Sequence of chain 48.G:
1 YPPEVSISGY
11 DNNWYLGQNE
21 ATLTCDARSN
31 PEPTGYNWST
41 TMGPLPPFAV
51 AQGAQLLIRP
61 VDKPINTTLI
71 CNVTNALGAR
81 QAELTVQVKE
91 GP

The small molecule below binds the protein below.
Small molecule (SMILES): CC(=O)N[C@@H]1[C@@H](O)[C@H](O)[C@@H](CO)O[C@H]1O

Binding-site contacts:
Ligand atom C7 contacts residue GLN81 of chain 48.G at 3.8 Å.
Ligand atom O7 contacts residue ASN72 of chain 48.G at 3.3 Å (h-bond).
Ligand atom C1 contacts residue ALA79 of chain 48.G at 4.3 Å (hydrophobic).
Ligand atom O5 contacts residue ASN72 of chain 48.G at 2.4 Å (h-bond).
Ligand atom C1 contacts residue ASN72 of chain 48.G at 1.5 Å.
Ligand atom C4 contacts residue ASN72 of chain 48.G at 4.3 Å.
Ligand atom C8 contacts residue GLN81 of chain 48.G at 3.2 Å.
Ligand atom C6 contacts residue THR74 of chain 48.G at 3.7 Å.
Ligand atom N2 contacts residue ASN72 of chain 48.G at 3.2 Å (h-bond).
Ligand atom C3 contacts residue ASN72 of chain 48.G at 4.0 Å.
Ligand atom C7 contacts residue ASN72 of chain 48.G at 3.5 Å.
Ligand atom O5 contacts residue THR74 of chain 48.G at 4.0 Å.
Ligand atom C5 contacts residue THR74 of chain 48.G at 3.9 Å.
Ligand atom N2 contacts residue GLN81 of chain 48.G at 4.3 Å.
Ligand atom C5 contacts residue ASN72 of chain 48.G at 3.7 Å.
Ligand atom C2 contacts residue ASN72 of chain 48.G at 2.6 Å.
Ligand atom O7 contacts residue GLN81 of chain 48.G at 3.9 Å.